Binding-site contacts:
Ligand atom C5 contacts residue ASN17 of chain 1.E at 3.7 Å.
Ligand atom C8 contacts residue PHE12 of chain 1.E at 4.0 Å (hydrophobic).
Ligand atom O7 contacts residue GLY13 of chain 1.E at 3.8 Å.
Ligand atom C1 contacts residue ASN17 of chain 1.E at 1.4 Å.
Ligand atom C3 contacts residue ASN17 of chain 1.E at 3.8 Å.
Ligand atom C8 contacts residue PHE16 of chain 1.E at 3.6 Å (hydrophobic).
Ligand atom C7 contacts residue ASN17 of chain 1.E at 3.5 Å.
Ligand atom C4 contacts residue ASN17 of chain 1.E at 4.2 Å.
Ligand atom C2 contacts residue ASN17 of chain 1.E at 2.5 Å.
Ligand atom O5 contacts residue ASN17 of chain 1.E at 2.4 Å (h-bond).
Ligand atom C8 contacts residue GLY13 of chain 1.E at 4.4 Å.
Ligand atom C8 contacts residue LEU42 of chain 1.E at 4.2 Å (hydrophobic).
Ligand atom C7 contacts residue GLY13 of chain 1.E at 4.2 Å.
Ligand atom N2 contacts residue ASN17 of chain 1.E at 2.9 Å (h-bond).
Ligand atom O7 contacts residue ASN17 of chain 1.E at 3.7 Å.

A small-molecule ligand and the protein it binds are described below.
Small molecule (SMILES): CC(=O)N[C@@H]1[C@@H](O)[C@H](O)[C@@H](CO)O[C@H]1O

Sequence of chain 1.E:
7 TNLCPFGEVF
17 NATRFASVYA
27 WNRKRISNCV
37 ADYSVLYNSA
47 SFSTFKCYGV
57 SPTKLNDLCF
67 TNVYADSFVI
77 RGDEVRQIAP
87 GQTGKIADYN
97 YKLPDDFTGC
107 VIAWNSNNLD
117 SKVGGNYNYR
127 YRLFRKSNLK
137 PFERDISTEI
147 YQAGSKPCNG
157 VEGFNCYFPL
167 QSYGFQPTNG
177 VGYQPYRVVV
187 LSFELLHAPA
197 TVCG